Binding-site contacts:
Ligand atom F2 contacts residue ASN205 of chain 2.B at 3.0 Å.
Ligand atom F2 contacts residue TRP151 of chain 2.B at 4.1 Å.
Ligand atom C6 contacts residue PHE441 of chain 2.B at 3.5 Å (hydrophobic).
Ligand atom O3 contacts residue HIS150 of chain 2.B at 2.7 Å (h-bond).
Ligand atom O6 contacts residue TRP361 of chain 2.B at 3.5 Å.
Ligand atom O6 contacts residue PHE441 of chain 2.B at 3.8 Å.
Ligand atom C3 contacts residue TRP433 of chain 2.B at 4.0 Å (hydrophobic).
Ligand atom C3 contacts residue GLN18 of chain 2.B at 3.6 Å.
Ligand atom F2 contacts residue GLU206 of chain 2.B at 3.4 Å.
Ligand atom C4 contacts residue TRP425 of chain 2.B at 3.6 Å (hydrophobic).
Ligand atom F2 contacts residue GLU387 of chain 2.B at 2.7 Å.
Ligand atom O4 contacts residue GLU432 of chain 2.B at 2.8 Å (salt-bridge).
Ligand atom C3 contacts residue GLU387 of chain 2.B at 3.0 Å.
Ligand atom O3 contacts residue TRP425 of chain 2.B at 3.7 Å.
Ligand atom O4 contacts residue TRP433 of chain 2.B at 3.1 Å (h-bond).
Ligand atom F2 contacts residue HIS150 of chain 2.B at 3.3 Å.
Ligand atom O5 contacts residue TYR322 of chain 2.B at 3.0 Å (h-bond).
Ligand atom C5 contacts residue GLU432 of chain 2.B at 4.1 Å.
Ligand atom C4 contacts residue GLN18 of chain 2.B at 4.0 Å.
Ligand atom C2 contacts residue GLU206 of chain 2.B at 3.6 Å.
Ligand atom C2 contacts residue GLU387 of chain 2.B at 2.4 Å.
Ligand atom O5 contacts residue GLU387 of chain 2.B at 2.3 Å (salt-bridge).
Ligand atom C1 contacts residue TYR322 of chain 2.B at 3.6 Å (hydrophobic).
Ligand atom C1 contacts residue GLU206 of chain 2.B at 3.2 Å.
Ligand atom C5 contacts residue TRP425 of chain 2.B at 3.5 Å (hydrophobic).
Ligand atom C6 contacts residue TRP425 of chain 2.B at 3.7 Å (hydrophobic).
Ligand atom O3 contacts residue TRP433 of chain 2.B at 3.2 Å (h-bond).
Ligand atom C1 contacts residue GLU387 of chain 2.B at 1.4 Å.
Ligand atom C4 contacts residue GLU432 of chain 2.B at 3.5 Å.
Ligand atom C5 contacts residue TYR322 of chain 2.B at 3.0 Å (hydrophobic).
Ligand atom O3 contacts residue GLN18 of chain 2.B at 2.6 Å (h-bond).
Ligand atom C3 contacts residue TRP425 of chain 2.B at 3.6 Å (hydrophobic).
Ligand atom O6 contacts residue GLU432 of chain 2.B at 2.5 Å (salt-bridge).
Ligand atom C6 contacts residue GLU432 of chain 2.B at 3.4 Å.
Ligand atom C4 contacts residue TRP433 of chain 2.B at 3.9 Å (hydrophobic).
Ligand atom C5 contacts residue GLU387 of chain 2.B at 2.9 Å.
Ligand atom C4 contacts residue GLU387 of chain 2.B at 3.5 Å.
Ligand atom C3 contacts residue HIS150 of chain 2.B at 3.8 Å.
Ligand atom C2 contacts residue HIS150 of chain 2.B at 4.0 Å.
Ligand atom C6 contacts residue TYR322 of chain 2.B at 3.2 Å (hydrophobic).

Sequence of chain 2.B:
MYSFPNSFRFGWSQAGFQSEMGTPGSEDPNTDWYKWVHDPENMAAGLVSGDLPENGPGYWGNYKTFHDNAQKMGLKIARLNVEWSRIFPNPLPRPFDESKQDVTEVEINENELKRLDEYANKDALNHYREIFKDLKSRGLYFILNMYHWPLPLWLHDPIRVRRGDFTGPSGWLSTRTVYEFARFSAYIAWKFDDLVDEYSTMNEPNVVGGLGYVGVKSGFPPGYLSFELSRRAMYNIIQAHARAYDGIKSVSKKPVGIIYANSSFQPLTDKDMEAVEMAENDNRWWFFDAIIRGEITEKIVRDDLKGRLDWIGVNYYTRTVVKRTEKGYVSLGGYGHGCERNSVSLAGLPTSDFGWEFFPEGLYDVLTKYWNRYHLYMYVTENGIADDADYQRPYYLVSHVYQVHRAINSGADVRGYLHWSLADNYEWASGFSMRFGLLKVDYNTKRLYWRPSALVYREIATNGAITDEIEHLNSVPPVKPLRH

A small-molecule ligand and the protein it binds are described below.
Small molecule (SMILES): OC[C@H]1O[C@H](O)[C@H](F)[C@@H](O)[C@H]1O